The protein below binds the small molecule below.
Small molecule (SMILES): CC(=O)N[C@@H](CC1=NC=NC1)C(=O)N[C@@H](CCCCN)C(=O)N[C@@]1(C)CCC/C=C\CCC[C@@](C)(C(=O)N[C@@H](CC(C)C)C(=O)N[C@@H](CCC(N)=O)C(=O)N[C@@H](CC(=O)O)C(=O)N[C@@H](CO)C(N)=O)NC(=O)[C@H](CCC(N)=O)NC(=O)[C@H](Cc2cnc[nH]2)NC(=O)[C@H](CC(C)C)NC1=O

Binding-site contacts:
Ligand atom CD2 contacts residue LEU83 of chain 2.B at 4.0 Å (hydrophobic).
Ligand atom CE1 contacts residue LEU76 of chain 2.B at 3.5 Å (hydrophobic).
Ligand atom CD2 contacts residue VAL80 of chain 2.B at 3.7 Å (hydrophobic).
Ligand atom O contacts residue LYS66 of chain 2.B at 3.8 Å.
Ligand atom O contacts residue LYS66 of chain 2.B at 3.5 Å.
Ligand atom CD2 contacts residue ILE62 of chain 2.B at 3.6 Å (hydrophobic).
Ligand atom CB contacts residue GLU246 of chain 2.B at 3.2 Å.
Ligand atom NE2 contacts residue GLU84 of chain 2.B at 2.9 Å (salt-bridge).
Ligand atom OE1 contacts residue LEU76 of chain 2.B at 3.8 Å.
Ligand atom CA contacts residue GLU246 of chain 2.B at 3.9 Å.
Ligand atom CD1 contacts residue GLU84 of chain 2.B at 4.0 Å.
Ligand atom ND1 contacts residue GLU84 of chain 2.B at 3.6 Å.
Ligand atom CG contacts residue LEU76 of chain 2.B at 3.9 Å (hydrophobic).
Ligand atom CG contacts residue GLU84 of chain 2.B at 3.7 Å.
Ligand atom CB contacts residue LEU76 of chain 2.B at 4.0 Å (hydrophobic).
Ligand atom N contacts residue GLU246 of chain 2.B at 3.4 Å (salt-bridge).
Ligand atom NE2 contacts residue LEU76 of chain 2.B at 3.5 Å.
Ligand atom CB contacts residue ASP242 of chain 2.B at 3.5 Å.
Ligand atom CG contacts residue GLU246 of chain 2.B at 3.8 Å.
Ligand atom CB contacts residue GLU246 of chain 2.B at 3.9 Å.
Ligand atom N contacts residue GLU246 of chain 2.B at 3.2 Å (salt-bridge).
Ligand atom O contacts residue LYS66 of chain 2.B at 2.8 Å (salt-bridge).
Ligand atom CD contacts residue ILE62 of chain 2.B at 3.5 Å (hydrophobic).
Ligand atom CE contacts residue LEU243 of chain 2.B at 4.0 Å (hydrophobic).
Ligand atom O contacts residue LEU76 of chain 2.B at 3.4 Å.
Ligand atom CD2 contacts residue GLU84 of chain 2.B at 3.3 Å.
Ligand atom CD1 contacts residue MET247 of chain 2.B at 3.5 Å (hydrophobic).
Ligand atom CD2 contacts residue LEU76 of chain 2.B at 3.6 Å (hydrophobic).
Ligand atom CD2 contacts residue GLN79 of chain 2.B at 3.8 Å.
Ligand atom CG contacts residue MET247 of chain 2.B at 4.0 Å (hydrophobic).
Ligand atom C contacts residue LYS66 of chain 2.B at 4.0 Å.
Ligand atom CE1 contacts residue GLU84 of chain 2.B at 3.1 Å.
Ligand atom ND1 contacts residue LEU76 of chain 2.B at 3.8 Å.
Ligand atom CD1 contacts residue VAL80 of chain 2.B at 3.5 Å (hydrophobic).
Ligand atom CD contacts residue LEU76 of chain 2.B at 3.6 Å (hydrophobic).
Ligand atom N contacts residue VAL80 of chain 2.B at 3.8 Å.
Ligand atom CA contacts residue VAL80 of chain 2.B at 3.7 Å (hydrophobic).
Ligand atom NE2 contacts residue LEU76 of chain 2.B at 3.4 Å.
Ligand atom CB contacts residue LEU76 of chain 2.B at 3.9 Å (hydrophobic).
Ligand atom CE1 contacts residue LEU253 of chain 2.B at 3.9 Å (hydrophobic).

Sequence of chain 2.B:
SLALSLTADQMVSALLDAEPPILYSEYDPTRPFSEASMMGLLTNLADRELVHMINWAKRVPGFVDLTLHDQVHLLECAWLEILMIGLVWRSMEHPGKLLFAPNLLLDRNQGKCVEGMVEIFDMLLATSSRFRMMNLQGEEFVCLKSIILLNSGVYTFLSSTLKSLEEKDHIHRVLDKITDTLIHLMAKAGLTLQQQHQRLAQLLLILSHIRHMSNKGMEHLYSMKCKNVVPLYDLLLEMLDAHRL